Sequence of chain 1.E:
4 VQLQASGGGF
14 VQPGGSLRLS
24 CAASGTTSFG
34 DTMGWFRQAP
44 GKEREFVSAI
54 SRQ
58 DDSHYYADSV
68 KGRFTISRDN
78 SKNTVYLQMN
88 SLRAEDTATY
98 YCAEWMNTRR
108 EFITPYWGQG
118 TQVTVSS

Binding-site contacts:
Ligand atom CA contacts residue GLU108 of chain 1.E at 3.7 Å.
Ligand atom ND2 contacts residue ARG107 of chain 1.E at 3.0 Å (salt-bridge).
Ligand atom N contacts residue GLU108 of chain 1.E at 2.8 Å (salt-bridge).
Ligand atom O contacts residue ILE110 of chain 1.E at 3.0 Å (h-bond).
Ligand atom CB contacts residue PHE49 of chain 1.E at 3.5 Å (hydrophobic).
Ligand atom CD1 contacts residue PHE49 of chain 1.E at 3.5 Å (hydrophobic).
Ligand atom CA contacts residue ILE110 of chain 1.E at 3.2 Å (hydrophobic).
Ligand atom ND2 contacts residue ARG106 of chain 1.E at 3.7 Å.
Ligand atom O contacts residue PRO112 of chain 1.E at 3.2 Å.
Ligand atom CG1 contacts residue PRO112 of chain 1.E at 3.8 Å (hydrophobic).
Ligand atom N contacts residue PRO112 of chain 1.E at 2.7 Å (h-bond).
Ligand atom CG contacts residue ILE110 of chain 1.E at 3.8 Å (hydrophobic).
Ligand atom CG contacts residue ARG107 of chain 1.E at 3.5 Å.
Ligand atom CD1 contacts residue ARG107 of chain 1.E at 3.7 Å.
Ligand atom CA contacts residue GLU108 of chain 1.E at 3.6 Å.
Ligand atom CD contacts residue ILE110 of chain 1.E at 3.5 Å (hydrophobic).
Ligand atom CB contacts residue ARG107 of chain 1.E at 3.1 Å.
Ligand atom O contacts residue PHE109 of chain 1.E at 3.2 Å.
Ligand atom CB contacts residue TYR62 of chain 1.E at 3.6 Å (hydrophobic).
Ligand atom C contacts residue PHE109 of chain 1.E at 3.8 Å (hydrophobic).
Ligand atom ND2 contacts residue THR105 of chain 1.E at 3.7 Å.
Ligand atom C contacts residue HIS61 of chain 1.E at 3.6 Å.
Ligand atom O contacts residue SER60 of chain 1.E at 3.5 Å.
Ligand atom O contacts residue TYR62 of chain 1.E at 3.5 Å.
Ligand atom CB contacts residue ARG47 of chain 1.E at 3.6 Å.
Ligand atom N contacts residue HIS61 of chain 1.E at 2.8 Å (h-bond).
Ligand atom CG2 contacts residue ARG47 of chain 1.E at 3.7 Å.
Ligand atom CA contacts residue HIS61 of chain 1.E at 3.3 Å.
Ligand atom CB contacts residue ILE110 of chain 1.E at 3.6 Å (hydrophobic).
Ligand atom C contacts residue HIS61 of chain 1.E at 3.5 Å.
Ligand atom C contacts residue ILE110 of chain 1.E at 3.7 Å (hydrophobic).
Ligand atom CA contacts residue PRO112 of chain 1.E at 3.4 Å (hydrophobic).
Ligand atom CD1 contacts residue ARG47 of chain 1.E at 3.8 Å.
Ligand atom N contacts residue ILE110 of chain 1.E at 3.1 Å (h-bond).
Ligand atom O contacts residue THR111 of chain 1.E at 3.3 Å.
Ligand atom CA contacts residue HIS61 of chain 1.E at 3.8 Å.
Ligand atom CB contacts residue GLU108 of chain 1.E at 3.4 Å.
Ligand atom CG1 contacts residue ILE110 of chain 1.E at 3.7 Å (hydrophobic).
Ligand atom O contacts residue HIS61 of chain 1.E at 2.8 Å (h-bond).
Ligand atom C contacts residue GLU108 of chain 1.E at 3.7 Å.

A protein and the small-molecule ligand that binds it are described below.
Small molecule (SMILES): CC[C@H](C)[C@H](NC(=O)[C@@H]1CCCN1C(=O)[C@H](CCCCN)NC(=O)CN)C(=O)N1CCC[C@H]1C(=O)N[C@@H](CC(N)=O)C(=O)N1CCC[C@H]1C(=O)N[C@@H](CC(C)C)C(=O)N[C@@H](CC(C)C)C(=O)NCC(=O)N[C@@H](CC(C)C)C(=O)N[C@@H](CC(=O)O)C(=O)N[C@@H](CO)C(=O)N[C@H](C=O)[C@@H](C)O